Sequence of chain 1.G:
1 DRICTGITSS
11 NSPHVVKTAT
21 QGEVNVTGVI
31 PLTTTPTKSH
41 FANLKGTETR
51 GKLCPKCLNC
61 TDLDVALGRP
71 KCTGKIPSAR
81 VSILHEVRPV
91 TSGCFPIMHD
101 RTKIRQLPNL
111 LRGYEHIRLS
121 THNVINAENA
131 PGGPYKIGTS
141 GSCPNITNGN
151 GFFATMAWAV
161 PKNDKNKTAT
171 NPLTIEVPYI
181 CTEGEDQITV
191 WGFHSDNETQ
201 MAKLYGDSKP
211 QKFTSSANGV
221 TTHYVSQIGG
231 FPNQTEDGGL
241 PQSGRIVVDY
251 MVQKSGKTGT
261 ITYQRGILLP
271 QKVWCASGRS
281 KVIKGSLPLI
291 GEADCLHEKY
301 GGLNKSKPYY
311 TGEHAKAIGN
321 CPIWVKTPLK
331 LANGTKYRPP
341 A

Binding-site contacts:
Ligand atom C1 contacts residue GLU292 of chain 1.G at 4.2 Å.
Ligand atom N2 contacts residue GLU292 of chain 1.G at 3.9 Å.
Ligand atom O5 contacts residue ASN304 of chain 1.G at 2.4 Å (h-bond).
Ligand atom C6 contacts residue GLY291 of chain 1.G at 2.7 Å.
Ligand atom O6 contacts residue GLY291 of chain 1.G at 2.6 Å.
Ligand atom C5 contacts residue GLU292 of chain 1.G at 4.5 Å.
Ligand atom C1 contacts residue ASN304 of chain 1.G at 1.5 Å.
Ligand atom C5 contacts residue GLY291 of chain 1.G at 4.2 Å.
Ligand atom N2 contacts residue ASN304 of chain 1.G at 2.4 Å (h-bond).
Ligand atom O7 contacts residue ASN304 of chain 1.G at 3.3 Å (h-bond).
Ligand atom C8 contacts residue ASN304 of chain 1.G at 3.9 Å.
Ligand atom C2 contacts residue ASN304 of chain 1.G at 2.2 Å.
Ligand atom O3 contacts residue GLU292 of chain 1.G at 4.3 Å.
Ligand atom O6 contacts residue GLU292 of chain 1.G at 2.9 Å (salt-bridge).
Ligand atom C3 contacts residue GLU292 of chain 1.G at 3.6 Å.
Ligand atom C2 contacts residue GLU292 of chain 1.G at 4.0 Å.
Ligand atom C6 contacts residue GLU292 of chain 1.G at 3.4 Å.
Ligand atom C3 contacts residue ASN304 of chain 1.G at 3.6 Å.
Ligand atom C5 contacts residue ASN304 of chain 1.G at 3.6 Å.
Ligand atom C4 contacts residue ASN304 of chain 1.G at 4.2 Å.
Ligand atom O5 contacts residue GLU292 of chain 1.G at 4.1 Å.
Ligand atom C7 contacts residue ASN304 of chain 1.G at 2.8 Å.

This small molecule binds to this protein.
Small molecule (SMILES): CC(=O)N[C@H]1[C@H](O[C@H]2[C@H](O)[C@@H](NC(C)=O)CO[C@@H]2CO)O[C@H](CO)[C@@H](O)[C@@H]1O